The small molecule below binds the protein below.
Small molecule (SMILES): O=C1c2cccc3c2[C@H](CCC3)CN1[C@@H]1CN2CCC1CC2

Binding-site contacts:
Ligand atom C12 contacts residue TRP167 of chain 1.E at 3.2 Å (hydrophobic).
Ligand atom C02 contacts residue ILE305 of chain 1.A at 4.1 Å (hydrophobic).
Ligand atom C08 contacts residue ARG169 of chain 1.E at 4.0 Å.
Ligand atom C10 contacts residue ARG169 of chain 1.E at 3.5 Å.
Ligand atom C18 contacts residue TYR311 of chain 1.A at 3.5 Å (hydrophobic).
Ligand atom C14 contacts residue ARG169 of chain 1.E at 3.4 Å.
Ligand atom C11 contacts residue ARG169 of chain 1.E at 3.3 Å.
Ligand atom C20 contacts residue TRP167 of chain 1.E at 3.8 Å (hydrophobic).
Ligand atom C11 contacts residue ASP146 of chain 1.E at 3.5 Å.
Ligand atom C22 contacts residue TRP260 of chain 1.A at 3.7 Å (hydrophobic).
Ligand atom C03 contacts residue ARG169 of chain 1.E at 4.2 Å.
Ligand atom O07 contacts residue TRP260 of chain 1.A at 4.1 Å.
Ligand atom C12 contacts residue ASP146 of chain 1.E at 4.2 Å.
Ligand atom C14 contacts residue ASP146 of chain 1.E at 4.1 Å.
Ligand atom C13 contacts residue ARG169 of chain 1.E at 3.7 Å.
Ligand atom C13 contacts residue TRP167 of chain 1.E at 3.3 Å (hydrophobic).
Ligand atom N05 contacts residue TRP167 of chain 1.E at 3.5 Å.
Ligand atom C18 contacts residue TRP260 of chain 1.A at 3.8 Å (hydrophobic).
Ligand atom C12 contacts residue ILE148 of chain 1.E at 4.0 Å (hydrophobic).
Ligand atom C12 contacts residue ARG169 of chain 1.E at 3.5 Å.
Ligand atom C01 contacts residue ARG169 of chain 1.E at 3.7 Å.
Ligand atom C16 contacts residue TYR230 of chain 1.E at 3.9 Å (hydrophobic).
Ligand atom C04 contacts residue TRP167 of chain 1.E at 3.7 Å (hydrophobic).
Ligand atom C15 contacts residue TRP167 of chain 1.E at 3.8 Å (hydrophobic).
Ligand atom N17 contacts residue TRP260 of chain 1.A at 2.9 Å (h-bond).
Ligand atom C06 contacts residue TYR230 of chain 1.E at 3.6 Å (hydrophobic).
Ligand atom C22 contacts residue ASN205 of chain 1.A at 4.0 Å.
Ligand atom C06 contacts residue TRP167 of chain 1.E at 3.8 Å (hydrophobic).
Ligand atom C16 contacts residue TRP260 of chain 1.A at 3.4 Å (hydrophobic).
Ligand atom O07 contacts residue TRP167 of chain 1.E at 4.1 Å.
Ligand atom C08 contacts residue TYR230 of chain 1.E at 4.2 Å (hydrophobic).
Ligand atom O07 contacts residue TYR230 of chain 1.E at 3.2 Å.
Ligand atom C19 contacts residue TYR311 of chain 1.A at 4.2 Å (hydrophobic).
Ligand atom C09 contacts residue ARG169 of chain 1.E at 3.9 Å.
Ligand atom C11 contacts residue ILE148 of chain 1.E at 3.5 Å (hydrophobic).
Ligand atom C14 contacts residue ILE148 of chain 1.E at 3.5 Å (hydrophobic).
Ligand atom C10 contacts residue ILE148 of chain 1.E at 3.5 Å (hydrophobic).
Ligand atom C22 contacts residue SER259 of chain 1.A at 4.1 Å.
Ligand atom C21 contacts residue ASN205 of chain 1.A at 3.6 Å.
Ligand atom C21 contacts residue TRP167 of chain 1.E at 4.0 Å (hydrophobic).

Sequence of chain 1.A:
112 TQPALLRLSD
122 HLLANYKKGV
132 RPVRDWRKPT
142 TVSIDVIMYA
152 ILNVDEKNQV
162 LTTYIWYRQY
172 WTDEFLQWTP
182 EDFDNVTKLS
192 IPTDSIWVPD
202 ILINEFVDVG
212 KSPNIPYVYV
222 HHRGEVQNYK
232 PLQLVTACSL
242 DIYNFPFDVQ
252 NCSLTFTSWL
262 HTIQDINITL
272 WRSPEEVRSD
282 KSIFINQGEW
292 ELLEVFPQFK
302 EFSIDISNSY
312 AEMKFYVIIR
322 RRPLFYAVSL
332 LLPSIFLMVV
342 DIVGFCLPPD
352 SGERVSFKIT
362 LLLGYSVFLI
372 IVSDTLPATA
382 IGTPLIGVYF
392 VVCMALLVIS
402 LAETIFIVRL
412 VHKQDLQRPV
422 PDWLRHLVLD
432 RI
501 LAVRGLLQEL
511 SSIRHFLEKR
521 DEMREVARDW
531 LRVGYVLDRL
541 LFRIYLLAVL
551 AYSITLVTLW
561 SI

Sequence of chain 1.E:
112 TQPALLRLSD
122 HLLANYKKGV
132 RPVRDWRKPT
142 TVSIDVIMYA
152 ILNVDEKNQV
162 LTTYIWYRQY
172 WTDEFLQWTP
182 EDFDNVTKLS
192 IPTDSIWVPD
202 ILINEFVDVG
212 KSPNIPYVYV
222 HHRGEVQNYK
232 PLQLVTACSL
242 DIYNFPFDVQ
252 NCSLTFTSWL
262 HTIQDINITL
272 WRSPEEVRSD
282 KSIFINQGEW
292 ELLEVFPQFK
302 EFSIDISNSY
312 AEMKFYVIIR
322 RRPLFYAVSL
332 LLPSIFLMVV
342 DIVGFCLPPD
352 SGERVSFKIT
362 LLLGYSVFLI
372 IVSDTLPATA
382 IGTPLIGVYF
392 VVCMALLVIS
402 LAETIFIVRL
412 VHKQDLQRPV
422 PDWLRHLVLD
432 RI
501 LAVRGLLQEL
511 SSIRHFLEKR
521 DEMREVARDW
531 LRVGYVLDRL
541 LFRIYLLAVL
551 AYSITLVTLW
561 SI